The protein below binds the small molecule below.
Small molecule (SMILES): CC(=O)N[C@@H]1[C@@H](O)[C@H](O)[C@@H](CO)O[C@H]1O

Binding-site contacts:
Ligand atom C4 contacts residue ASN13 of chain 1.A at 4.2 Å.
Ligand atom O5 contacts residue ASN13 of chain 1.A at 2.3 Å (h-bond).
Ligand atom C1 contacts residue ASN13 of chain 1.A at 1.4 Å.
Ligand atom N2 contacts residue ASN13 of chain 1.A at 3.0 Å (h-bond).
Ligand atom C7 contacts residue ASN13 of chain 1.A at 3.3 Å.
Ligand atom C5 contacts residue ASN13 of chain 1.A at 3.6 Å.
Ligand atom C3 contacts residue ASN13 of chain 1.A at 3.8 Å.
Ligand atom C8 contacts residue ASN13 of chain 1.A at 3.2 Å.
Ligand atom O7 contacts residue ASN13 of chain 1.A at 4.2 Å.
Ligand atom C2 contacts residue ASN13 of chain 1.A at 2.5 Å.

Sequence of chain 1.A:
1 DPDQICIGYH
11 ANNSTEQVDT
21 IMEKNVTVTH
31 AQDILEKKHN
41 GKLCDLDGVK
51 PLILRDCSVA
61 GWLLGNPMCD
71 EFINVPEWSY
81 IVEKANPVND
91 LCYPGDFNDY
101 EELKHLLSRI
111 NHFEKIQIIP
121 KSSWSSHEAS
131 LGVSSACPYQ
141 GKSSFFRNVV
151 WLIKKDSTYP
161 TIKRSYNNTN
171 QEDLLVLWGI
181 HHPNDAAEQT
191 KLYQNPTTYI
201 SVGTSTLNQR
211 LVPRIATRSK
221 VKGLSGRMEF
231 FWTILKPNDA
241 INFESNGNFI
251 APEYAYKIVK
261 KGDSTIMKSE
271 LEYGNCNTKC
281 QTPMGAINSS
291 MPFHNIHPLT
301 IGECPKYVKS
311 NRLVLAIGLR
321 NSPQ